The small molecule below binds the protein below.
Small molecule (SMILES): NC(=O)C[C@@H]1NC(=O)[C@H](CC(=O)O)NC(=O)[C@H](Cc2ccc(O)cc2)NC(=O)CNC(=O)[C@H](CCC(=O)O)NC(=O)[C@H](Cc2ccccc2)NC(=O)[C@@H]2CCCCNC(=O)CC[C@H](NC1=O)C(=O)N[C@@H](Cc1ccccc1)C(=O)N1CCC[C@H]1C(=O)N[C@H](C(N)=O)CS[C@@H]1C(=O)N12

Sequence of chain 1.C:
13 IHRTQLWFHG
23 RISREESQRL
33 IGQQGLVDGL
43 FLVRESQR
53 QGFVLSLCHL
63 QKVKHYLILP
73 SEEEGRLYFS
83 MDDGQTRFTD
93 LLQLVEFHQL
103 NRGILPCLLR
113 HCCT

Binding-site contacts:
Ligand atom CA contacts residue TYR68 of chain 1.C at 3.9 Å (hydrophobic).
Ligand atom CG contacts residue LYS66 of chain 1.C at 3.6 Å.
Ligand atom ND2 contacts residue MET83 of chain 1.C at 3.0 Å (h-bond).
Ligand atom CA contacts residue HIS67 of chain 1.C at 3.6 Å.
Ligand atom CD2 contacts residue ASP84 of chain 1.C at 3.7 Å.
Ligand atom OD1 contacts residue LYS66 of chain 1.C at 3.8 Å.
Ligand atom CD2 contacts residue LEU69 of chain 1.C at 3.8 Å (hydrophobic).
Ligand atom CA contacts residue HIS67 of chain 1.C at 3.7 Å.
Ligand atom CG contacts residue GLN87 of chain 1.C at 3.3 Å.
Ligand atom O contacts residue TYR68 of chain 1.C at 3.5 Å.
Ligand atom CE1 contacts residue LEU71 of chain 1.C at 3.8 Å (hydrophobic).
Ligand atom CD1 contacts residue ARG26 of chain 1.C at 3.5 Å.
Ligand atom CE2 contacts residue MET83 of chain 1.C at 3.5 Å (hydrophobic).
Ligand atom OD2 contacts residue LYS66 of chain 1.C at 3.2 Å.
Ligand atom N contacts residue HIS67 of chain 1.C at 2.8 Å (h-bond).
Ligand atom CD1 contacts residue ASP84 of chain 1.C at 3.9 Å.
Ligand atom C contacts residue TYR68 of chain 1.C at 3.7 Å (hydrophobic).
Ligand atom CG contacts residue LEU69 of chain 1.C at 3.9 Å (hydrophobic).
Ligand atom CE1 contacts residue MET83 of chain 1.C at 3.9 Å (hydrophobic).
Ligand atom ND2 contacts residue LEU69 of chain 1.C at 3.1 Å (h-bond).
Ligand atom CB contacts residue HIS67 of chain 1.C at 3.6 Å.
Ligand atom OD1 contacts residue TYR68 of chain 1.C at 3.2 Å.
Ligand atom CE1 contacts residue VAL56 of chain 1.C at 3.8 Å (hydrophobic).
Ligand atom C contacts residue ARG26 of chain 1.C at 3.9 Å.
Ligand atom CG contacts residue ASP84 of chain 1.C at 3.6 Å.
Ligand atom O contacts residue GLN87 of chain 1.C at 3.0 Å (h-bond).
Ligand atom O contacts residue ARG26 of chain 1.C at 2.8 Å (salt-bridge).
Ligand atom OD2 contacts residue HIS67 of chain 1.C at 2.9 Å (h-bond).
Ligand atom CE1 contacts residue ARG26 of chain 1.C at 3.5 Å.
Ligand atom C contacts residue HIS67 of chain 1.C at 3.8 Å.
Ligand atom CE1 contacts residue ASP84 of chain 1.C at 3.9 Å.
Ligand atom CG contacts residue HIS67 of chain 1.C at 3.9 Å.
Ligand atom CB contacts residue ASP84 of chain 1.C at 3.8 Å.
Ligand atom OD1 contacts residue HIS67 of chain 1.C at 3.9 Å.
Ligand atom CE2 contacts residue ASP84 of chain 1.C at 3.6 Å.
Ligand atom OD1 contacts residue LEU69 of chain 1.C at 3.0 Å (h-bond).
Ligand atom CB contacts residue HIS67 of chain 1.C at 3.5 Å.
Ligand atom CG contacts residue LEU69 of chain 1.C at 3.6 Å (hydrophobic).
Ligand atom N contacts residue TYR68 of chain 1.C at 3.7 Å.
Ligand atom CB contacts residue TYR68 of chain 1.C at 3.9 Å (hydrophobic).